This small molecule binds to this protein.
Small molecule (SMILES): CC(=O)N[C@@H]1[C@@H](O)[C@H](O)[C@@H](CO)O[C@H]1O

Binding-site contacts:
Ligand atom C4 contacts residue ASN7 of chain 1.D at 4.2 Å.
Ligand atom O7 contacts residue ASN7 of chain 1.D at 4.2 Å.
Ligand atom C7 contacts residue HIS4 of chain 1.D at 4.4 Å.
Ligand atom C3 contacts residue LEU5 of chain 1.D at 4.3 Å (hydrophobic).
Ligand atom N2 contacts residue ASN7 of chain 1.D at 2.9 Å (h-bond).
Ligand atom C5 contacts residue ASN7 of chain 1.D at 3.7 Å.
Ligand atom C1 contacts residue ASN7 of chain 1.D at 1.4 Å.
Ligand atom C2 contacts residue LEU5 of chain 1.D at 3.7 Å (hydrophobic).
Ligand atom C1 contacts residue LEU5 of chain 1.D at 3.6 Å (hydrophobic).
Ligand atom C7 contacts residue LEU5 of chain 1.D at 3.7 Å (hydrophobic).
Ligand atom C8 contacts residue HIS4 of chain 1.D at 3.8 Å.
Ligand atom C2 contacts residue ASN7 of chain 1.D at 2.5 Å.
Ligand atom C3 contacts residue ASN7 of chain 1.D at 3.8 Å.
Ligand atom N2 contacts residue HIS4 of chain 1.D at 4.5 Å.
Ligand atom C8 contacts residue LEU5 of chain 1.D at 3.6 Å (hydrophobic).
Ligand atom N2 contacts residue LEU5 of chain 1.D at 2.9 Å (h-bond).
Ligand atom C7 contacts residue ASN7 of chain 1.D at 3.7 Å.
Ligand atom O5 contacts residue ASN7 of chain 1.D at 2.4 Å (h-bond).

Sequence of chain 1.D:
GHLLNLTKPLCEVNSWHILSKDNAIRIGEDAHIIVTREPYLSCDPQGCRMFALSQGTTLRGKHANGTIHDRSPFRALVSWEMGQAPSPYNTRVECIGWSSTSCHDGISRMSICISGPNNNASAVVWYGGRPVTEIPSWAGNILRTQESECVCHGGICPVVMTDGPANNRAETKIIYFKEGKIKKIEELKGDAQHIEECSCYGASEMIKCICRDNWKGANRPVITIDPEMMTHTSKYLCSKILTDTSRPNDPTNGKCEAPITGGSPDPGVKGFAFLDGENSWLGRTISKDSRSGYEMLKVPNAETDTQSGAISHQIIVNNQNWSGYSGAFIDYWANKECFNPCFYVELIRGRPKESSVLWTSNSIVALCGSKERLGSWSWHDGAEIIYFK